Binding-site contacts:
Ligand atom C15 contacts residue PRO251 of chain 1.A at 3.4 Å (hydrophobic).
Ligand atom O01 contacts residue LEU558 of chain 1.A at 3.5 Å.
Ligand atom N12 contacts residue PRO251 of chain 1.A at 3.2 Å.
Ligand atom C18 contacts residue GLN531 of chain 1.A at 3.5 Å.
Ligand atom C42 contacts residue ALA588 of chain 1.A at 3.3 Å (hydrophobic).
Ligand atom C23 contacts residue HIS250 of chain 1.A at 3.7 Å.
Ligand atom O01 contacts residue VAL587 of chain 1.A at 3.4 Å.
Ligand atom C36 contacts residue GLN531 of chain 1.A at 3.5 Å.
Ligand atom O01 contacts residue HIS593 of chain 1.A at 3.8 Å.
Ligand atom N03 contacts residue ALA588 of chain 1.A at 2.6 Å (h-bond).
Ligand atom C06 contacts residue HIS593 of chain 1.A at 3.5 Å.
Ligand atom O16 contacts residue PRO251 of chain 1.A at 3.4 Å.
Ligand atom C14 contacts residue PRO251 of chain 1.A at 3.6 Å (hydrophobic).
Ligand atom C02 contacts residue ALA588 of chain 1.A at 3.5 Å (hydrophobic).
Ligand atom C02 contacts residue ARG596 of chain 1.A at 3.8 Å.
Ligand atom O32 contacts residue PHE560 of chain 1.A at 3.8 Å.
Ligand atom C02 contacts residue HIS593 of chain 1.A at 3.4 Å.
Ligand atom C13 contacts residue PRO251 of chain 1.A at 3.7 Å (hydrophobic).
Ligand atom C35 contacts residue GLN531 of chain 1.A at 3.5 Å.
Ligand atom C07 contacts residue HIS593 of chain 1.A at 3.2 Å.
Ligand atom S10 contacts residue PRO251 of chain 1.A at 3.6 Å.
Ligand atom O01 contacts residue ARG596 of chain 1.A at 2.7 Å (salt-bridge).
Ligand atom N03 contacts residue HIS593 of chain 1.A at 3.3 Å.
Ligand atom C37 contacts residue GLN531 of chain 1.A at 3.8 Å.
Ligand atom O22 contacts residue THR613 of chain 1.A at 3.2 Å (h-bond).
Ligand atom O40 contacts residue PRO251 of chain 1.A at 3.7 Å.
Ligand atom C37 contacts residue PHE529 of chain 1.A at 3.3 Å (hydrophobic).
Ligand atom C07 contacts residue LEU558 of chain 1.A at 3.6 Å (hydrophobic).
Ligand atom C04 contacts residue ALA588 of chain 1.A at 3.4 Å (hydrophobic).
Ligand atom O01 contacts residue ALA588 of chain 1.A at 2.8 Å (h-bond).
Ligand atom S38 contacts residue LEU558 of chain 1.A at 3.8 Å.
Ligand atom C24 contacts residue HIS250 of chain 1.A at 3.6 Å.
Ligand atom O21 contacts residue LYS534 of chain 1.A at 3.7 Å.
Ligand atom O40 contacts residue HIS254 of chain 1.A at 3.2 Å (h-bond).
Ligand atom O11 contacts residue PRO251 of chain 1.A at 3.4 Å.
Ligand atom O40 contacts residue LYS590 of chain 1.A at 2.7 Å (salt-bridge).
Ligand atom N03 contacts residue VAL587 of chain 1.A at 3.7 Å.
Ligand atom O21 contacts residue GLN531 of chain 1.A at 3.4 Å (h-bond).
Ligand atom C29 contacts residue PHE560 of chain 1.A at 3.7 Å (hydrophobic).
Ligand atom C30 contacts residue PHE560 of chain 1.A at 3.5 Å (hydrophobic).

Sequence of chain 1.A:
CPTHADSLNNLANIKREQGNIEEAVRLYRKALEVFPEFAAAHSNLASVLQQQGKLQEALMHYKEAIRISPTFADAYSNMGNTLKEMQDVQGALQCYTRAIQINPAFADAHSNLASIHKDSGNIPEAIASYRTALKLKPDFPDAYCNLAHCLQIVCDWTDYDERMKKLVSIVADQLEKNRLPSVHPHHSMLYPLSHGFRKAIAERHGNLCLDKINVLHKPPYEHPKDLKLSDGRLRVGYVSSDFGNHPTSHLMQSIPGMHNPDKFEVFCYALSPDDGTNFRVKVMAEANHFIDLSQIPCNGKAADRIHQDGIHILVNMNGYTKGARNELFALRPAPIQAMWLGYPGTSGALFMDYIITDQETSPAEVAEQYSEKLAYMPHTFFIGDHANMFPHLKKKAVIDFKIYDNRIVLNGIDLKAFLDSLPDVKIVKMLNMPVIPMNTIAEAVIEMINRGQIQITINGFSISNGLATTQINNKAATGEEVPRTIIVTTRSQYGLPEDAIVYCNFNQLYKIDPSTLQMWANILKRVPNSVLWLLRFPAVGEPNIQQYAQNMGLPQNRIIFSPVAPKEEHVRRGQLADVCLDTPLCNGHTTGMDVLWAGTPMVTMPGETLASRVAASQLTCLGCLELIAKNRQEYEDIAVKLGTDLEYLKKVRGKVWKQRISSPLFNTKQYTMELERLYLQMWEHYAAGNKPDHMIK

The small molecule below binds the protein below.
Small molecule (SMILES): O=C(O)CCCOc1ccccc1[C@@H](NS(=O)(=O)c1ccc2[nH]c(=O)ccc2c1)C(=O)N(CC(=O)O)Cc1cccs1